Binding-site contacts:
Ligand atom C5 contacts residue ASP96 of chain 1.C at 3.8 Å.
Ligand atom O4 contacts residue ASP99 of chain 1.C at 3.7 Å.
Ligand atom O2 contacts residue GLY114 of chain 1.F at 2.5 Å (h-bond).
Ligand atom C4 contacts residue ASP104 of chain 1.C at 3.2 Å.
Ligand atom C3 contacts residue CA1 of chain 1.L at 3.4 Å.
Ligand atom C1M contacts residue GLY114 of chain 1.F at 3.4 Å.
Ligand atom O5 contacts residue SER22 of chain 1.C at 3.7 Å.
Ligand atom O4 contacts residue GLU95 of chain 1.C at 3.5 Å (salt-bridge).
Ligand atom O3 contacts residue ASP101 of chain 1.C at 2.8 Å (salt-bridge).
Ligand atom C1 contacts residue GLY114 of chain 1.F at 4.0 Å.
Ligand atom O2 contacts residue ASN21 of chain 1.C at 3.0 Å (h-bond).
Ligand atom C5 contacts residue SER22 of chain 1.C at 3.6 Å.
Ligand atom O4 contacts residue GLY97 of chain 1.C at 4.0 Å.
Ligand atom C3 contacts residue CA1 of chain 1.K at 3.3 Å.
Ligand atom O7A contacts residue SER23 of chain 1.C at 2.3 Å (h-bond).
Ligand atom C4 contacts residue CA1 of chain 1.L at 3.3 Å.
Ligand atom O2 contacts residue SER22 of chain 1.C at 3.3 Å.
Ligand atom C7 contacts residue SER23 of chain 1.C at 3.4 Å.
Ligand atom C4 contacts residue ASP96 of chain 1.C at 3.4 Å.
Ligand atom C5 contacts residue SER23 of chain 1.C at 3.9 Å.
Ligand atom O3 contacts residue CA1 of chain 1.K at 2.4 Å.
Ligand atom O5 contacts residue SER23 of chain 1.C at 3.0 Å (h-bond).
Ligand atom O4 contacts residue ASP96 of chain 1.C at 2.5 Å (salt-bridge).
Ligand atom O4 contacts residue ASP104 of chain 1.C at 3.2 Å (salt-bridge).
Ligand atom O3 contacts residue ASP99 of chain 1.C at 2.5 Å (salt-bridge).
Ligand atom C2 contacts residue CA1 of chain 1.K at 3.4 Å.
Ligand atom O3 contacts residue ASP104 of chain 1.C at 3.0 Å (salt-bridge).
Ligand atom C1 contacts residue SER23 of chain 1.C at 3.9 Å.
Ligand atom C4 contacts residue CA1 of chain 1.K at 3.7 Å.
Ligand atom C4 contacts residue SER22 of chain 1.C at 3.8 Å.
Ligand atom C3 contacts residue ASP104 of chain 1.C at 3.7 Å.
Ligand atom O4 contacts residue CA1 of chain 1.L at 2.5 Å.
Ligand atom C3 contacts residue ASP99 of chain 1.C at 3.2 Å.
Ligand atom C2 contacts residue GLY114 of chain 1.F at 3.2 Å.
Ligand atom C1M contacts residue SER23 of chain 1.C at 3.6 Å.
Ligand atom C6 contacts residue ASP96 of chain 1.C at 3.9 Å.
Ligand atom C2 contacts residue ASP99 of chain 1.C at 4.0 Å.
Ligand atom O2 contacts residue CA1 of chain 1.K at 2.5 Å.
Ligand atom O2 contacts residue ASP104 of chain 1.C at 3.8 Å.
Ligand atom O3 contacts residue CA1 of chain 1.L at 2.5 Å.

Sequence of chain 1.F:
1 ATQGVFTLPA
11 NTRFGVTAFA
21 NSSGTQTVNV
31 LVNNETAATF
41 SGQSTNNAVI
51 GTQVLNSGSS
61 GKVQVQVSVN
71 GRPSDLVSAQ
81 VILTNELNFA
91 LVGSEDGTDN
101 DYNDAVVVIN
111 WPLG

Sequence of chain 1.C:
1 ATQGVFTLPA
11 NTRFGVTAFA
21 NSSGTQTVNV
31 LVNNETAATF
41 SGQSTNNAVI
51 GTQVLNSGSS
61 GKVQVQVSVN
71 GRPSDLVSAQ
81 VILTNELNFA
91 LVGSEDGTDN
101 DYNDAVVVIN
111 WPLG

A protein and the small-molecule ligand that binds it are described below.
Small molecule (SMILES): C[C@@H]1O[C@@H](CC(=O)O)[C@@H](O)[C@H](O)[C@@H]1O